A small-molecule ligand and the protein it binds are described below.
Small molecule (SMILES): CC(=O)N[C@@H](CCC(=O)O)C(=O)N[C@@H](CO)C(=O)N[C@H](C(=O)N[C@@H](CC(C)C)C(=O)N[C@H](CO)CCC(N)=O)[C@@H](C)O

Binding-site contacts:
Ligand atom OG contacts residue GLU166 of chain 2.A at 3.5 Å (salt-bridge).
Ligand atom NE2 contacts residue LEU141 of chain 2.A at 3.5 Å (h-bond).
Ligand atom O contacts residue GLU166 of chain 2.A at 2.7 Å (salt-bridge).
Ligand atom CD1 contacts residue MET49 of chain 2.A at 2.8 Å (hydrophobic).
Ligand atom OE1 contacts residue GLN189 of chain 2.A at 3.7 Å.
Ligand atom CG contacts residue ASN142 of chain 2.A at 3.6 Å.
Ligand atom O contacts residue MET165 of chain 2.A at 3.3 Å.
Ligand atom CB contacts residue CYS145 of chain 2.A at 3.2 Å (hydrophobic).
Ligand atom NE2 contacts residue GLU166 of chain 2.A at 3.7 Å.
Ligand atom CG2 contacts residue ASN142 of chain 2.A at 3.8 Å.
Ligand atom N contacts residue CYS145 of chain 2.A at 2.9 Å (h-bond).
Ligand atom C contacts residue THR190 of chain 2.A at 3.5 Å.
Ligand atom OG contacts residue LEU167 of chain 2.A at 3.8 Å.
Ligand atom N contacts residue THR190 of chain 2.A at 3.6 Å.
Ligand atom N contacts residue HIS164 of chain 2.A at 3.6 Å.
Ligand atom OE1 contacts residue HIS163 of chain 2.A at 2.8 Å (h-bond).
Ligand atom O contacts residue GLY143 of chain 2.A at 3.1 Å (h-bond).
Ligand atom CA contacts residue CYS145 of chain 2.A at 2.6 Å (hydrophobic).
Ligand atom OE2 contacts residue ALA191 of chain 2.A at 3.5 Å (h-bond).
Ligand atom CD2 contacts residue MET165 of chain 2.A at 3.4 Å (hydrophobic).
Ligand atom CB contacts residue HIS164 of chain 2.A at 3.7 Å.
Ligand atom O contacts residue GLN189 of chain 2.A at 3.0 Å.
Ligand atom CB contacts residue HIS41 of chain 2.A at 3.7 Å.
Ligand atom CD contacts residue LEU141 of chain 2.A at 3.8 Å (hydrophobic).
Ligand atom CD contacts residue GLU166 of chain 2.A at 3.7 Å.
Ligand atom O contacts residue CYS145 of chain 2.A at 3.0 Å (h-bond).
Ligand atom O contacts residue PRO168 of chain 2.A at 3.1 Å.
Ligand atom O contacts residue THR190 of chain 2.A at 3.6 Å.
Ligand atom C contacts residue GLU166 of chain 2.A at 3.8 Å.
Ligand atom CA contacts residue GLU166 of chain 2.A at 3.7 Å.
Ligand atom OE1 contacts residue GLU166 of chain 2.A at 3.4 Å.
Ligand atom CB contacts residue THR190 of chain 2.A at 3.5 Å.
Ligand atom OG contacts residue MET165 of chain 2.A at 3.5 Å (h-bond).
Ligand atom C contacts residue GLU166 of chain 2.A at 3.7 Å.
Ligand atom NE2 contacts residue PHE140 of chain 2.A at 3.5 Å (h-bond).
Ligand atom CA contacts residue HIS164 of chain 2.A at 3.5 Å.
Ligand atom C contacts residue CYS145 of chain 2.A at 1.8 Å (hydrophobic).
Ligand atom N contacts residue GLU166 of chain 2.A at 2.9 Å (salt-bridge).
Ligand atom CA contacts residue GLU166 of chain 2.A at 3.8 Å.
Ligand atom OE2 contacts residue THR190 of chain 2.A at 3.5 Å.

Sequence of chain 2.A:
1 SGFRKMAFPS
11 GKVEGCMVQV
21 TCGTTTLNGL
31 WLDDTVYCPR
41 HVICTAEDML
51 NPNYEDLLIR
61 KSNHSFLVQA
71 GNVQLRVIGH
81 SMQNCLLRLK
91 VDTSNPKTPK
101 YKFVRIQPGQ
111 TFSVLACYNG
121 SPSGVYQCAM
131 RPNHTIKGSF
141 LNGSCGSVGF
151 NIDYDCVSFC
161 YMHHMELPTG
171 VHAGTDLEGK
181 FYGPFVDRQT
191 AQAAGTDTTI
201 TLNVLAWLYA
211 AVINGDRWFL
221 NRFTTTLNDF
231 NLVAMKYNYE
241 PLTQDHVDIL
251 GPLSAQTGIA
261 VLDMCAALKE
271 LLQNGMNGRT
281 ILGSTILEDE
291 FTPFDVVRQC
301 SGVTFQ